Sequence of chain 40.C:
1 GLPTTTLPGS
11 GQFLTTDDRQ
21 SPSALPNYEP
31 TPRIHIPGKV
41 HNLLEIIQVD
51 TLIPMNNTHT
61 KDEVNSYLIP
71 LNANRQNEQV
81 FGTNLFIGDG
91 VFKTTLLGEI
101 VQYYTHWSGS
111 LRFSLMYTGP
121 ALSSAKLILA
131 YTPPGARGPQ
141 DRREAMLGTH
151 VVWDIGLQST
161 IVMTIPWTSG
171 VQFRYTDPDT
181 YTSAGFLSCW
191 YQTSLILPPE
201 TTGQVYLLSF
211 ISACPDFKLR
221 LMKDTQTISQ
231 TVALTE

This small molecule binds to this protein.
Small molecule (SMILES): Cc1cc(CCCCCCCOc2ccc(C3=N[C@@H](C)CO3)cc2)on1

Sequence of chain 40.A:
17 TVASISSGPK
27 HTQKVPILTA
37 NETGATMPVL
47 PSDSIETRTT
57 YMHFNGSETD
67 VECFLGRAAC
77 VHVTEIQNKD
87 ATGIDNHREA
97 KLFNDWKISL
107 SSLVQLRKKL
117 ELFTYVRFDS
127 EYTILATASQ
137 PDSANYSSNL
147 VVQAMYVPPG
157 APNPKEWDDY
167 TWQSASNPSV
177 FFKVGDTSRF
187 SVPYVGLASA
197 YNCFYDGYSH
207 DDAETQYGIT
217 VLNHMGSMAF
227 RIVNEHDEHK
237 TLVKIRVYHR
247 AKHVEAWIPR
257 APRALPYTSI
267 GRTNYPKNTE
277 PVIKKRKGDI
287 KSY

Binding-site contacts:
Ligand atom C31 contacts residue PRO174 of chain 40.A at 3.4 Å (hydrophobic).
Ligand atom C6C contacts residue MET221 of chain 40.A at 3.7 Å (hydrophobic).
Ligand atom C7C contacts residue TYR197 of chain 40.A at 3.8 Å (hydrophobic).
Ligand atom O1B contacts residue ILE104 of chain 40.A at 3.8 Å.
Ligand atom O1B contacts residue MET221 of chain 40.A at 3.4 Å.
Ligand atom C31 contacts residue VAL176 of chain 40.A at 3.3 Å (hydrophobic).
Ligand atom C7C contacts residue TYR128 of chain 40.A at 3.6 Å (hydrophobic).
Ligand atom O1 contacts residue VAL188 of chain 40.A at 3.8 Å.
Ligand atom C4C contacts residue ILE104 of chain 40.A at 3.7 Å (hydrophobic).
Ligand atom C6B contacts residue TYR197 of chain 40.A at 3.6 Å (hydrophobic).
Ligand atom C1B contacts residue MET221 of chain 40.A at 4.0 Å (hydrophobic).
Ligand atom C31 contacts residue SER175 of chain 40.A at 3.6 Å.
Ligand atom C5C contacts residue ILE104 of chain 40.A at 3.6 Å (hydrophobic).
Ligand atom C3C contacts residue TYR128 of chain 40.A at 3.9 Å (hydrophobic).
Ligand atom O1 contacts residue TYR152 of chain 40.A at 3.9 Å.
Ligand atom C4 contacts residue MET224 of chain 40.A at 3.8 Å (hydrophobic).
Ligand atom C6C contacts residue VAL191 of chain 40.A at 3.2 Å (hydrophobic).
Ligand atom N2 contacts residue PHE186 of chain 40.A at 3.7 Å.
Ligand atom O1B contacts residue TYR128 of chain 40.A at 3.9 Å.
Ligand atom N2 contacts residue PRO174 of chain 40.A at 3.9 Å.
Ligand atom C5 contacts residue TYR152 of chain 40.A at 3.8 Å (hydrophobic).
Ligand atom CM1 contacts residue SER107 of chain 40.A at 3.6 Å.
Ligand atom O1 contacts residue PHE186 of chain 40.A at 3.5 Å.
Ligand atom C5C contacts residue TYR128 of chain 40.A at 3.5 Å (hydrophobic).
Ligand atom N2 contacts residue ALA24 of chain 40.C at 3.4 Å.
Ligand atom C5 contacts residue PHE186 of chain 40.A at 3.5 Å (hydrophobic).
Ligand atom C3 contacts residue PRO174 of chain 40.A at 3.8 Å (hydrophobic).
Ligand atom C2B contacts residue MET221 of chain 40.A at 3.6 Å (hydrophobic).
Ligand atom C2C contacts residue VAL188 of chain 40.A at 3.2 Å (hydrophobic).
Ligand atom C3B contacts residue MET221 of chain 40.A at 4.0 Å (hydrophobic).
Ligand atom C3C contacts residue VAL188 of chain 40.A at 3.3 Å (hydrophobic).
Ligand atom O1 contacts residue ALA24 of chain 40.C at 3.6 Å.
Ligand atom C31 contacts residue ALA150 of chain 40.A at 3.5 Å (hydrophobic).
Ligand atom C5B contacts residue LEU106 of chain 40.A at 3.7 Å (hydrophobic).
Ligand atom C5B contacts residue TYR197 of chain 40.A at 3.7 Å (hydrophobic).
Ligand atom C4C contacts residue TYR152 of chain 40.A at 3.8 Å (hydrophobic).
Ligand atom C3 contacts residue PHE186 of chain 40.A at 3.8 Å (hydrophobic).
Ligand atom C4 contacts residue PHE186 of chain 40.A at 3.6 Å (hydrophobic).
Ligand atom C4 contacts residue TYR152 of chain 40.A at 3.9 Å (hydrophobic).
Ligand atom C1C contacts residue TYR152 of chain 40.A at 4.0 Å (hydrophobic).